Binding-site contacts:
Ligand atom CB contacts residue GLY397 of chain 1.D at 3.6 Å.
Ligand atom CA contacts residue GLY396 of chain 1.D at 3.5 Å.
Ligand atom O contacts residue TYR483 of chain 1.D at 3.2 Å (h-bond).
Ligand atom O contacts residue GLN481 of chain 1.D at 2.9 Å (h-bond).
Ligand atom O contacts residue GLN482 of chain 1.D at 3.4 Å (h-bond).
Ligand atom O contacts residue HIS225 of chain 1.D at 4.1 Å.
Ligand atom O contacts residue ALA399 of chain 1.D at 3.8 Å.
Ligand atom CA contacts residue SER452 of chain 1.D at 3.3 Å.
Ligand atom CB contacts residue ILE456 of chain 1.D at 4.2 Å (hydrophobic).
Ligand atom CB contacts residue VAL480 of chain 1.D at 4.2 Å (hydrophobic).
Ligand atom CB contacts residue SER452 of chain 1.D at 3.5 Å.
Ligand atom O contacts residue GLY398 of chain 1.D at 2.9 Å (h-bond).
Ligand atom CB contacts residue ALA453 of chain 1.D at 3.7 Å (hydrophobic).
Ligand atom O contacts residue VAL480 of chain 1.D at 3.8 Å.
Ligand atom C contacts residue GLN482 of chain 1.D at 4.1 Å.
Ligand atom O contacts residue SER452 of chain 1.D at 2.9 Å.
Ligand atom N contacts residue GLY396 of chain 1.D at 2.8 Å (h-bond).
Ligand atom C contacts residue ALA453 of chain 1.D at 4.0 Å (hydrophobic).
Ligand atom O contacts residue GLY397 of chain 1.D at 3.3 Å.
Ligand atom C contacts residue HIS225 of chain 1.D at 3.8 Å.
Ligand atom CA contacts residue GLY397 of chain 1.D at 3.9 Å.
Ligand atom CB contacts residue GLN481 of chain 1.D at 4.0 Å.
Ligand atom CB contacts residue GLY396 of chain 1.D at 4.2 Å.
Ligand atom O contacts residue PHE475 of chain 1.D at 3.8 Å.
Ligand atom O contacts residue LEU400 of chain 1.D at 3.1 Å (h-bond).
Ligand atom C contacts residue GLY398 of chain 1.D at 3.3 Å.
Ligand atom CA contacts residue GLN481 of chain 1.D at 3.5 Å.
Ligand atom CA contacts residue GLY398 of chain 1.D at 3.5 Å.
Ligand atom N contacts residue GLY398 of chain 1.D at 2.7 Å (h-bond).
Ligand atom CB contacts residue LEU400 of chain 1.D at 4.1 Å (hydrophobic).
Ligand atom C contacts residue LEU400 of chain 1.D at 4.1 Å (hydrophobic).
Ligand atom O contacts residue ALA453 of chain 1.D at 3.1 Å (h-bond).
Ligand atom N contacts residue GLN481 of chain 1.D at 2.9 Å (h-bond).
Ligand atom N contacts residue TYR483 of chain 1.D at 3.5 Å (h-bond).
Ligand atom N contacts residue SER452 of chain 1.D at 3.4 Å (h-bond).
Ligand atom C contacts residue GLN481 of chain 1.D at 3.7 Å.
Ligand atom O contacts residue ALA451 of chain 1.D at 4.1 Å.
Ligand atom C contacts residue GLY396 of chain 1.D at 3.6 Å.
Ligand atom CB contacts residue GLY398 of chain 1.D at 3.2 Å.
Ligand atom C contacts residue SER452 of chain 1.D at 3.0 Å.

This small molecule binds to this protein.
Small molecule (SMILES): C[C@H](N)C(=O)N[C@@H](C)C(=O)N[C@@H](C)C(=O)N[C@@H](C)C(=O)N[C@@H](C)C(=O)N[C@@H](C)C=O

Sequence of chain 1.D:
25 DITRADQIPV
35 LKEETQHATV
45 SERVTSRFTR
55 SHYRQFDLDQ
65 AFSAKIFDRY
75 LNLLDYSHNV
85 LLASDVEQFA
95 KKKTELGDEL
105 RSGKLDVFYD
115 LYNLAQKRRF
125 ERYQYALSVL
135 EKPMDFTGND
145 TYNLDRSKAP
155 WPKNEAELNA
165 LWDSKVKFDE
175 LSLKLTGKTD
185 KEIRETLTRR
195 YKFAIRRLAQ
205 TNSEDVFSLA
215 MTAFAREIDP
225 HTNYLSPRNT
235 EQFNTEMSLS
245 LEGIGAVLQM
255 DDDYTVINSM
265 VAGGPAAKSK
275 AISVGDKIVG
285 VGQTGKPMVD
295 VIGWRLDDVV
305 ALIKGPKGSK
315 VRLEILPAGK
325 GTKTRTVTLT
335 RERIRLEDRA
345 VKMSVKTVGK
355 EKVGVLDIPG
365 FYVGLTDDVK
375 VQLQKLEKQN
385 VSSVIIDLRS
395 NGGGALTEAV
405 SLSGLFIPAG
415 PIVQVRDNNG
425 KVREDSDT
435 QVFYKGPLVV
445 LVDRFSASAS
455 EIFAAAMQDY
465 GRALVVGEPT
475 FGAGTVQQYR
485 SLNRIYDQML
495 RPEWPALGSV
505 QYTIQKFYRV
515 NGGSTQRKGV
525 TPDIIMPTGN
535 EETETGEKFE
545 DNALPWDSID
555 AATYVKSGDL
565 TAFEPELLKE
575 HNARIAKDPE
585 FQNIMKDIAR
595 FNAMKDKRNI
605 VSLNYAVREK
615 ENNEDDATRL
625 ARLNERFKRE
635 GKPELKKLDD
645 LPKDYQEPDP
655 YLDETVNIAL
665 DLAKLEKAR